Binding-site contacts:
Ligand atom C7 contacts residue ASN333 of chain 1.G at 3.6 Å.
Ligand atom C2 contacts residue ASN333 of chain 1.G at 2.5 Å.
Ligand atom O7 contacts residue ASN333 of chain 1.G at 3.8 Å.
Ligand atom C4 contacts residue ASN333 of chain 1.G at 4.4 Å.
Ligand atom O5 contacts residue ASN333 of chain 1.G at 2.5 Å (h-bond).
Ligand atom C1 contacts residue ASN333 of chain 1.G at 1.5 Å.
Ligand atom O5 contacts residue ARG332 of chain 1.G at 4.1 Å.
Ligand atom C3 contacts residue ASN333 of chain 1.G at 3.9 Å.
Ligand atom N2 contacts residue ASN333 of chain 1.G at 2.9 Å (h-bond).
Ligand atom C5 contacts residue ASN333 of chain 1.G at 3.9 Å.

The small molecule below binds the protein below.
Small molecule (SMILES): CC(=O)N[C@@H]1[C@@H](O)[C@H](O)[C@@H](CO)O[C@H]1O

Sequence of chain 1.G:
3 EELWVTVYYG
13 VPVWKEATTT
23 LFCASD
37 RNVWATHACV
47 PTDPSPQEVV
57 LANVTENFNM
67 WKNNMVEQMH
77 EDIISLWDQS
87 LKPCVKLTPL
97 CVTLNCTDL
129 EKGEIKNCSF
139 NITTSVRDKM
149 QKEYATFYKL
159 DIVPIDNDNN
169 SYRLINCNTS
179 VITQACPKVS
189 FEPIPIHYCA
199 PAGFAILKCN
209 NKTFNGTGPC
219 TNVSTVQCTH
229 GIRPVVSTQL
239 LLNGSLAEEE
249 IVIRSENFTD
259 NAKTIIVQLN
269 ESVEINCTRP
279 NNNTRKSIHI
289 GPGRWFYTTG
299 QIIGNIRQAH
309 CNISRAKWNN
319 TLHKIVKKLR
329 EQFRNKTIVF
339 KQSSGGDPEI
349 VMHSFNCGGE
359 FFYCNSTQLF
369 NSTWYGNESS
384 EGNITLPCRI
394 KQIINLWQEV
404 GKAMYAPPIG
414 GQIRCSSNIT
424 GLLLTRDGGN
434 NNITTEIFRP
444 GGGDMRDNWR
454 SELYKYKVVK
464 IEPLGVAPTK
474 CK